Sequence of chain 1.A:
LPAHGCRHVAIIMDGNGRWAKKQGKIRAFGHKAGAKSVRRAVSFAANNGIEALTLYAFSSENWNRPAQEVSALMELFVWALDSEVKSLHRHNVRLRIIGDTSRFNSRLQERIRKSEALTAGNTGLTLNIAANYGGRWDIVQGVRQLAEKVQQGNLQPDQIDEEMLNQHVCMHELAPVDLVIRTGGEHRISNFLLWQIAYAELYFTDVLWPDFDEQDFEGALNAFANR

Binding-site contacts:
Ligand atom C9 contacts residue LEU88 of chain 1.A at 3.6 Å (hydrophobic).
Ligand atom O3A contacts residue GLY29 of chain 1.A at 3.1 Å (h-bond).
Ligand atom O2A contacts residue ASP26 of chain 1.A at 3.7 Å.
Ligand atom O1 contacts residue GLY29 of chain 1.A at 3.9 Å.
Ligand atom C10 contacts residue VAL50 of chain 1.A at 3.9 Å (hydrophobic).
Ligand atom O3B contacts residue ARG30 of chain 1.A at 2.8 Å (salt-bridge).
Ligand atom O2A contacts residue MET25 of chain 1.A at 3.8 Å.
Ligand atom C3 contacts residue LEU85 of chain 1.A at 3.9 Å (hydrophobic).
Ligand atom O3B contacts residue GLY29 of chain 1.A at 3.7 Å.
Ligand atom O1 contacts residue ARG39 of chain 1.A at 3.4 Å (salt-bridge).
Ligand atom C10 contacts residue TRP221 of chain 1.A at 3.4 Å (hydrophobic).
Ligand atom O3A contacts residue ASP26 of chain 1.A at 3.4 Å (salt-bridge).
Ligand atom C7 contacts residue LEU88 of chain 1.A at 3.9 Å (hydrophobic).
Ligand atom O2A contacts residue GLY27 of chain 1.A at 3.6 Å (h-bond).
Ligand atom C1 contacts residue ARG39 of chain 1.A at 3.6 Å.
Ligand atom PA contacts residue ASP26 of chain 1.A at 3.7 Å.
Ligand atom C2 contacts residue HIS43 of chain 1.A at 3.1 Å.
Ligand atom O2B contacts residue ARG39 of chain 1.A at 3.1 Å (salt-bridge).
Ligand atom C5 contacts residue LEU85 of chain 1.A at 3.3 Å (hydrophobic).
Ligand atom C1 contacts residue HIS43 of chain 1.A at 3.6 Å.
Ligand atom C2 contacts residue GLU81 of chain 1.A at 3.9 Å.
Ligand atom C1 contacts residue GLU81 of chain 1.A at 3.4 Å.
Ligand atom PB contacts residue GLY29 of chain 1.A at 3.8 Å.
Ligand atom PB contacts residue ASP26 of chain 1.A at 3.6 Å.
Ligand atom O3B contacts residue GLY27 of chain 1.A at 3.7 Å.
Ligand atom C9 contacts residue ALA47 of chain 1.A at 3.7 Å (hydrophobic).
Ligand atom O3A contacts residue GLY27 of chain 1.A at 3.4 Å (h-bond).
Ligand atom O1B contacts residue ASP26 of chain 1.A at 2.9 Å (salt-bridge).
Ligand atom C14 contacts residue ALA69 of chain 1.A at 3.2 Å (hydrophobic).
Ligand atom O1B contacts residue ARG30 of chain 1.A at 2.7 Å (salt-bridge).
Ligand atom O1A contacts residue ASP26 of chain 1.A at 3.3 Å (salt-bridge).
Ligand atom PB contacts residue ARG30 of chain 1.A at 3.7 Å.
Ligand atom C11 contacts residue VAL50 of chain 1.A at 3.2 Å (hydrophobic).
Ligand atom PA contacts residue GLY29 of chain 1.A at 3.9 Å.
Ligand atom C10 contacts residue GLY46 of chain 1.A at 3.8 Å.
Ligand atom O3A contacts residue ASN28 of chain 1.A at 3.3 Å (h-bond).
Ligand atom C6 contacts residue HIS43 of chain 1.A at 3.8 Å.
Ligand atom C15 contacts residue PHE89 of chain 1.A at 3.7 Å (hydrophobic).
Ligand atom O2A contacts residue ASN28 of chain 1.A at 2.9 Å (h-bond).
Ligand atom C6 contacts residue ASN28 of chain 1.A at 3.2 Å.

The protein below binds the small molecule below.
Small molecule (SMILES): CC(C)=CCC/C(C)=C/CC/C(C)=C/CO[P](=O)(O)OP(=O)(O)O